A small-molecule ligand and the protein it binds are described below.
Small molecule (SMILES): CC(=O)N[C@@H]1[C@@H](O)[C@H](O)[C@@H](CO)O[C@H]1O

Sequence of chain 1.C:
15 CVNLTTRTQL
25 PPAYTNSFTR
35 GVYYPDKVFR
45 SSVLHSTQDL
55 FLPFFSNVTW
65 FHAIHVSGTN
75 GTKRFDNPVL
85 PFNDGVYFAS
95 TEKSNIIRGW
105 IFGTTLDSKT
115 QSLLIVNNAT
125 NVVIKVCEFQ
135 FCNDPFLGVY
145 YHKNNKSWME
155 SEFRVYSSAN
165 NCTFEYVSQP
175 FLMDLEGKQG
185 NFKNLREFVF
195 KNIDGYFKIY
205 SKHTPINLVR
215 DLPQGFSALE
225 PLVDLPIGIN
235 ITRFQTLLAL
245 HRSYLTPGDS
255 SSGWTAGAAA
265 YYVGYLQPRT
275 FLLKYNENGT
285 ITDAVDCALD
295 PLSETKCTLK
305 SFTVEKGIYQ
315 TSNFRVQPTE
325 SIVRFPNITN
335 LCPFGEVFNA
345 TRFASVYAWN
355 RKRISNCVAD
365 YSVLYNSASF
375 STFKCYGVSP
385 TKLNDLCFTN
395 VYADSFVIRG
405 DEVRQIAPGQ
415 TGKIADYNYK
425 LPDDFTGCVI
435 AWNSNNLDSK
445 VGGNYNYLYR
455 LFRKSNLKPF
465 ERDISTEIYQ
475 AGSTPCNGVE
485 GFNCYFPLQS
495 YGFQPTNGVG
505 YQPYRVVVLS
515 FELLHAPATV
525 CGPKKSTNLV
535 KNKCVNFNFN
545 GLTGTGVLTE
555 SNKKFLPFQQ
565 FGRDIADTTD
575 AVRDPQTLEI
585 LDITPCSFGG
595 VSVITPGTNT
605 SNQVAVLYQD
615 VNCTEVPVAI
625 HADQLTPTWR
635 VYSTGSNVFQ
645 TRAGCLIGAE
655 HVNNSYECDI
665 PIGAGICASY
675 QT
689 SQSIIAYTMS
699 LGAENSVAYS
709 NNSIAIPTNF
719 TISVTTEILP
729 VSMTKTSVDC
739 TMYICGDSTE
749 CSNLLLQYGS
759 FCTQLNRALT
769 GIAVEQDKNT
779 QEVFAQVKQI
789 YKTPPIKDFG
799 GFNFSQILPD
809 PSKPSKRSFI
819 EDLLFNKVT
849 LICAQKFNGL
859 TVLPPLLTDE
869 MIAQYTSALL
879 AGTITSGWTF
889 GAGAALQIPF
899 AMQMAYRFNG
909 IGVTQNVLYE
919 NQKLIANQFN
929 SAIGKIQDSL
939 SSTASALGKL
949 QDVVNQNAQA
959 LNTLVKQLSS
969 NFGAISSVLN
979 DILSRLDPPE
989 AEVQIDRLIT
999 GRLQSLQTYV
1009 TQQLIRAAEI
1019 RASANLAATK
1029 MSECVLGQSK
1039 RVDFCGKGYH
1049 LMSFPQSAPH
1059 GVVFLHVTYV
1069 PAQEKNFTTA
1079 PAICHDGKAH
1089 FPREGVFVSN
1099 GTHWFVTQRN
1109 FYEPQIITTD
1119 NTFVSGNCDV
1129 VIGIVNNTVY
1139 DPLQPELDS

Binding-site contacts:
Ligand atom C2 contacts residue ASN343 of chain 1.C at 3.3 Å.
Ligand atom C8 contacts residue ASN343 of chain 1.C at 4.0 Å.
Ligand atom O7 contacts residue LEU441 of chain 1.C at 3.5 Å.
Ligand atom O3 contacts residue SER438 of chain 1.C at 2.8 Å (h-bond).
Ligand atom C8 contacts residue TRP436 of chain 1.C at 3.6 Å (hydrophobic).
Ligand atom C6 contacts residue SER371 of chain 1.C at 3.5 Å.
Ligand atom O7 contacts residue PHE347 of chain 1.C at 4.5 Å.
Ligand atom O7 contacts residue ALA344 of chain 1.C at 3.7 Å.
Ligand atom O3 contacts residue ASN440 of chain 1.C at 3.6 Å.
Ligand atom C4 contacts residue SER373 of chain 1.C at 4.2 Å.
Ligand atom C1 contacts residue ASN343 of chain 1.C at 3.0 Å.
Ligand atom C3 contacts residue SER438 of chain 1.C at 4.0 Å.
Ligand atom C7 contacts residue ALA344 of chain 1.C at 4.3 Å (hydrophobic).
Ligand atom N2 contacts residue ASN343 of chain 1.C at 3.1 Å (h-bond).
Ligand atom O7 contacts residue ASN343 of chain 1.C at 4.0 Å.
Ligand atom O6 contacts residue SER373 of chain 1.C at 3.3 Å (h-bond).
Ligand atom O5 contacts residue ASN343 of chain 1.C at 3.6 Å.
Ligand atom O4 contacts residue ASN440 of chain 1.C at 4.4 Å.
Ligand atom O3 contacts residue TRP436 of chain 1.C at 4.3 Å.
Ligand atom C8 contacts residue PHE347 of chain 1.C at 3.9 Å (hydrophobic).
Ligand atom C3 contacts residue ASN440 of chain 1.C at 4.2 Å.
Ligand atom O6 contacts residue SER371 of chain 1.C at 3.3 Å.
Ligand atom O4 contacts residue SER373 of chain 1.C at 4.1 Å.
Ligand atom C7 contacts residue ASN343 of chain 1.C at 3.5 Å.